Sequence of chain 1.H:
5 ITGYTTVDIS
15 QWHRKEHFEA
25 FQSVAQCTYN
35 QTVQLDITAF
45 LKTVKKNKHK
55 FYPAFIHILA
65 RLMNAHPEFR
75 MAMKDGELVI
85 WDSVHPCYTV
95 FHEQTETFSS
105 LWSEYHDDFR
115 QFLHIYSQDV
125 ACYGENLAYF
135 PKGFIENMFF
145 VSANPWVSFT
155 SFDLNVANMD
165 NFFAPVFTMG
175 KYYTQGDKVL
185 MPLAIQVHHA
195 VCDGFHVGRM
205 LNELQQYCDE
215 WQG

Sequence of chain 1.G:
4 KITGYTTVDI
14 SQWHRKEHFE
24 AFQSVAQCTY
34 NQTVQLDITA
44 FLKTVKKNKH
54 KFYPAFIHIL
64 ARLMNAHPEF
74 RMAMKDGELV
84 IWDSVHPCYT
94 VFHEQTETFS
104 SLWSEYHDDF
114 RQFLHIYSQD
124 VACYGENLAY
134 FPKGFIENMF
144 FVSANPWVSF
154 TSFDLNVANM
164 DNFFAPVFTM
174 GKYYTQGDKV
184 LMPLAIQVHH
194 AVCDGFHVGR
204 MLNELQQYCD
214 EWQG

Binding-site contacts:
Ligand atom C11 contacts residue VAL170 of chain 1.G at 3.8 Å (hydrophobic).
Ligand atom CL2 contacts residue PHE144 of chain 1.G at 3.6 Å.
Ligand atom N2 contacts residue PHE102 of chain 1.G at 3.8 Å.
Ligand atom C7 contacts residue CYS31 of chain 1.H at 4.0 Å (hydrophobic).
Ligand atom CL2 contacts residue TYR133 of chain 1.G at 3.2 Å.
Ligand atom C1 contacts residue SER104 of chain 1.G at 3.3 Å.
Ligand atom O9B contacts residue VAL160 of chain 1.G at 4.1 Å.
Ligand atom CL1 contacts residue THR93 of chain 1.G at 3.7 Å.
Ligand atom C7 contacts residue HIS193 of chain 1.H at 4.0 Å.
Ligand atom C5 contacts residue SER146 of chain 1.G at 4.1 Å.
Ligand atom C4 contacts residue SER146 of chain 1.G at 3.2 Å.
Ligand atom C8 contacts residue CYS31 of chain 1.H at 3.7 Å (hydrophobic).
Ligand atom N2 contacts residue THR93 of chain 1.G at 4.0 Å.
Ligand atom O5 contacts residue VAL170 of chain 1.G at 3.8 Å.
Ligand atom O2 contacts residue TYR133 of chain 1.G at 2.7 Å (h-bond).
Ligand atom C2 contacts residue TYR133 of chain 1.G at 3.5 Å (hydrophobic).
Ligand atom O2 contacts residue PHE102 of chain 1.G at 3.5 Å.
Ligand atom C2 contacts residue PHE102 of chain 1.G at 3.6 Å (hydrophobic).
Ligand atom CL2 contacts residue PHE134 of chain 1.G at 4.0 Å.
Ligand atom O2 contacts residue PHE25 of chain 1.H at 3.2 Å.
Ligand atom O4 contacts residue HIS193 of chain 1.H at 2.7 Å (h-bond).
Ligand atom C7 contacts residue PHE25 of chain 1.H at 4.1 Å (hydrophobic).
Ligand atom O9B contacts residue ALA29 of chain 1.H at 3.5 Å (h-bond).
Ligand atom C10 contacts residue LEU158 of chain 1.G at 4.1 Å (hydrophobic).
Ligand atom O5 contacts residue SER146 of chain 1.G at 3.1 Å.
Ligand atom CL1 contacts residue SER104 of chain 1.G at 2.9 Å.
Ligand atom C9 contacts residue LEU158 of chain 1.G at 4.0 Å (hydrophobic).
Ligand atom C8 contacts residue PHE25 of chain 1.H at 4.0 Å (hydrophobic).
Ligand atom C10 contacts residue VAL170 of chain 1.G at 4.0 Å (hydrophobic).
Ligand atom C8 contacts residue LEU158 of chain 1.G at 4.1 Å (hydrophobic).
Ligand atom C1 contacts residue TYR133 of chain 1.G at 3.6 Å (hydrophobic).
Ligand atom C4 contacts residue PHE102 of chain 1.G at 4.1 Å (hydrophobic).
Ligand atom CL1 contacts residue PHE144 of chain 1.G at 3.7 Å.
Ligand atom CL2 contacts residue SER104 of chain 1.G at 4.0 Å.
Ligand atom C7 contacts residue LEU158 of chain 1.G at 3.8 Å (hydrophobic).
Ligand atom C3 contacts residue HIS193 of chain 1.H at 3.6 Å.
Ligand atom O4 contacts residue SER146 of chain 1.G at 3.4 Å (h-bond).
Ligand atom C4 contacts residue HIS193 of chain 1.H at 3.6 Å.
Ligand atom O9A contacts residue PHE166 of chain 1.G at 3.3 Å.
Ligand atom N9 contacts residue PHE166 of chain 1.G at 4.2 Å.

A small-molecule ligand and the protein it binds are described below.
Small molecule (SMILES): O=C(N[C@H](CO)[C@H](O)c1ccc([N+](=O)[O-])cc1)C(Cl)Cl